Sequence of chain 1.I:
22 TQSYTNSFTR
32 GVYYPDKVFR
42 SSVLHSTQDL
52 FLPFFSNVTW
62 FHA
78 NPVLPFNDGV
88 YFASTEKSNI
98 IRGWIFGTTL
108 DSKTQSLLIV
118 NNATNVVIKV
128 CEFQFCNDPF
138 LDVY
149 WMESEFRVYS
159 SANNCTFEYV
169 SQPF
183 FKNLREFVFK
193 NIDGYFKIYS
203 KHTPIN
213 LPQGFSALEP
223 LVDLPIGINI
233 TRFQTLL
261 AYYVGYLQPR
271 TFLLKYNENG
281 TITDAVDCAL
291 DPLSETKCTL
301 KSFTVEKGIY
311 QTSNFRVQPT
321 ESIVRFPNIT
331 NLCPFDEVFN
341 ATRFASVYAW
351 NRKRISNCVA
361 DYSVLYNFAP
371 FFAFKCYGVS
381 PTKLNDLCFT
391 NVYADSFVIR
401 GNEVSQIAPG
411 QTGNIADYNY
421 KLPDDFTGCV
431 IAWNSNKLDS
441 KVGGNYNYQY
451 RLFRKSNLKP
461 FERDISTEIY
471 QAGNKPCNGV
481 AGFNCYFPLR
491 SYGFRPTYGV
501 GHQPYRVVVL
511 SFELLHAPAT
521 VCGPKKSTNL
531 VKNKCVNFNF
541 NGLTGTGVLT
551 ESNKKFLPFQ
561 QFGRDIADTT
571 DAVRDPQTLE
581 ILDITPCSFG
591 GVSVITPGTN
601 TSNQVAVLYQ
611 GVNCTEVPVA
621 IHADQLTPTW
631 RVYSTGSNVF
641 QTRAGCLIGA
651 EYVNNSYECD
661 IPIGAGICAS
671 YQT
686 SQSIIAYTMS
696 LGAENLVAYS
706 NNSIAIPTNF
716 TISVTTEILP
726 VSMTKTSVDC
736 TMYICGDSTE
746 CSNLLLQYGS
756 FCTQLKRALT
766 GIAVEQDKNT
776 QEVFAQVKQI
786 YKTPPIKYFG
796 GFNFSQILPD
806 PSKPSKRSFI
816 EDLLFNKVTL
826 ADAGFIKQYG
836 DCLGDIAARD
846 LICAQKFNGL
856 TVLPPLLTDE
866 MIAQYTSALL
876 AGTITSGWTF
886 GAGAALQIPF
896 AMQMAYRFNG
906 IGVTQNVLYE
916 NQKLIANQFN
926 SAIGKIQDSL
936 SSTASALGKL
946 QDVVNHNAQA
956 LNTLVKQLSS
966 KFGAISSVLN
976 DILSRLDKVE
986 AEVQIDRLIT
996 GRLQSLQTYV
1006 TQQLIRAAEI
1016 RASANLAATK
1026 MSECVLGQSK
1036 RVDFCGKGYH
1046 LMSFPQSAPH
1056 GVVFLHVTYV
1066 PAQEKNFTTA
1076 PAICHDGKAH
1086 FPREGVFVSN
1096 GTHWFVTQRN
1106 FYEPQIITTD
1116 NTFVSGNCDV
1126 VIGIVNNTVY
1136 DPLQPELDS

Sequence of chain 1.A:
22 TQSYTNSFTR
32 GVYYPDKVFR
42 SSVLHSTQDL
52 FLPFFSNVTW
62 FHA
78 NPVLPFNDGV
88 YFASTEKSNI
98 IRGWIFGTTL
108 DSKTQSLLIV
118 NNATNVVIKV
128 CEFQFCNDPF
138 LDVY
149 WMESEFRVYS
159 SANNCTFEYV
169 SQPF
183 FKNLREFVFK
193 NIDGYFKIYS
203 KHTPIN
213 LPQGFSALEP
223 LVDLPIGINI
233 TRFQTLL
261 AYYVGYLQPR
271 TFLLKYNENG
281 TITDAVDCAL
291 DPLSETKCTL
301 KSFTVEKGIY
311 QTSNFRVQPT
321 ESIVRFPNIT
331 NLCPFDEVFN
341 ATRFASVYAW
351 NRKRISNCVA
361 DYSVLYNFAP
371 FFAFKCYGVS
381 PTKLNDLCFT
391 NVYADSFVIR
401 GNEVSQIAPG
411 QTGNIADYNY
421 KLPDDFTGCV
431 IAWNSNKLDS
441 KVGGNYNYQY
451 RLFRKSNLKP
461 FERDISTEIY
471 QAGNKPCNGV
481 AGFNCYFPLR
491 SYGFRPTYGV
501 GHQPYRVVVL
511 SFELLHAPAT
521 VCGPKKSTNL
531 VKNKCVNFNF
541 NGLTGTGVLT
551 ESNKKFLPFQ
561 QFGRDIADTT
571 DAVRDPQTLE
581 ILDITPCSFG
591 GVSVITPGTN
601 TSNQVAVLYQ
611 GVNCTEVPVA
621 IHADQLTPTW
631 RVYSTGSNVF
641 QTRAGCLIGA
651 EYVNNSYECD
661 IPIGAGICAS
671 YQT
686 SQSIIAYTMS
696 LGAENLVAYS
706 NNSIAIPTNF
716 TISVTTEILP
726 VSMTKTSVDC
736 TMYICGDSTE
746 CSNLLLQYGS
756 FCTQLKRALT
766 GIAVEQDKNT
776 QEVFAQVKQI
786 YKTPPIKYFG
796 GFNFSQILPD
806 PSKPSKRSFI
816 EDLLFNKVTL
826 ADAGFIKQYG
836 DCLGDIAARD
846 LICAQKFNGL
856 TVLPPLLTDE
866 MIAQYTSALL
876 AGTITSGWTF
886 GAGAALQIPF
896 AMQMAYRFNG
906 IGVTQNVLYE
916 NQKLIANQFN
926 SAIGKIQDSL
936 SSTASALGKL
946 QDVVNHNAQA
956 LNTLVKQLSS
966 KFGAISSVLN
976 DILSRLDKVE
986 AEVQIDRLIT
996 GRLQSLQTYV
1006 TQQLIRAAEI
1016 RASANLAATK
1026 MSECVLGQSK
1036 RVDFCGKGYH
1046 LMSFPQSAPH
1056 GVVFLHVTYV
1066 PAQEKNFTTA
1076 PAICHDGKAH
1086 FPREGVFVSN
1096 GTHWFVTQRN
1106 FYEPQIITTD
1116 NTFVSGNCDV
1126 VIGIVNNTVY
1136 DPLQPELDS

A protein and the small-molecule ligand that binds it are described below.
Small molecule (SMILES): CC(=O)N[C@@H]1[C@@H](O)[C@H](O)[C@@H](CO)O[C@H]1O

Binding-site contacts:
Ligand atom C7 contacts residue ASN277 of chain 1.A at 3.8 Å.
Ligand atom C7 contacts residue ASN279 of chain 1.A at 3.9 Å.
Ligand atom C8 contacts residue ASN277 of chain 1.A at 3.4 Å.
Ligand atom O7 contacts residue ASN279 of chain 1.A at 4.5 Å.
Ligand atom C2 contacts residue ASN279 of chain 1.A at 2.5 Å.
Ligand atom C7 contacts residue GLU278 of chain 1.A at 4.1 Å.
Ligand atom C3 contacts residue ASN279 of chain 1.A at 3.8 Å.
Ligand atom C1 contacts residue ASN279 of chain 1.A at 1.4 Å.
Ligand atom C3 contacts residue GLU278 of chain 1.A at 4.1 Å.
Ligand atom N2 contacts residue GLU278 of chain 1.A at 3.2 Å (salt-bridge).
Ligand atom O6 contacts residue LYS555 of chain 1.I at 4.1 Å.
Ligand atom C1 contacts residue GLU278 of chain 1.A at 3.8 Å.
Ligand atom O5 contacts residue LYS555 of chain 1.I at 4.4 Å.
Ligand atom C8 contacts residue GLU278 of chain 1.A at 3.7 Å.
Ligand atom N2 contacts residue ASN277 of chain 1.A at 4.3 Å.
Ligand atom C5 contacts residue ASN279 of chain 1.A at 3.7 Å.
Ligand atom C4 contacts residue ASN279 of chain 1.A at 4.2 Å.
Ligand atom N2 contacts residue ASN279 of chain 1.A at 2.9 Å (h-bond).
Ligand atom O7 contacts residue ASN277 of chain 1.A at 4.2 Å.
Ligand atom C2 contacts residue GLU278 of chain 1.A at 3.9 Å.
Ligand atom O5 contacts residue ASN279 of chain 1.A at 2.4 Å (h-bond).